Sequence of chain 1.C:
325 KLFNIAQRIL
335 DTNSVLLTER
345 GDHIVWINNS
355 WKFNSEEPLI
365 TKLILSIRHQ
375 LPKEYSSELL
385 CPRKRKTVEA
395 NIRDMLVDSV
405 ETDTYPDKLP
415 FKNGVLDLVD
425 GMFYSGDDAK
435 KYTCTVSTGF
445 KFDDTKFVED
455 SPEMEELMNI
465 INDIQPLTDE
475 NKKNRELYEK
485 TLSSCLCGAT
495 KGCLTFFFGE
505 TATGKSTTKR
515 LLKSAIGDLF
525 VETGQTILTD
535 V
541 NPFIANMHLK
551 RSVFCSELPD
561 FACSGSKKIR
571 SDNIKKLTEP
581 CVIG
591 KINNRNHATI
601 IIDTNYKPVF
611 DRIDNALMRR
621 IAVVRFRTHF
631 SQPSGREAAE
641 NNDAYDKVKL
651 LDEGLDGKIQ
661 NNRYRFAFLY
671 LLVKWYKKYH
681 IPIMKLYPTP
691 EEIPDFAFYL

Sequence of chain 1.D:
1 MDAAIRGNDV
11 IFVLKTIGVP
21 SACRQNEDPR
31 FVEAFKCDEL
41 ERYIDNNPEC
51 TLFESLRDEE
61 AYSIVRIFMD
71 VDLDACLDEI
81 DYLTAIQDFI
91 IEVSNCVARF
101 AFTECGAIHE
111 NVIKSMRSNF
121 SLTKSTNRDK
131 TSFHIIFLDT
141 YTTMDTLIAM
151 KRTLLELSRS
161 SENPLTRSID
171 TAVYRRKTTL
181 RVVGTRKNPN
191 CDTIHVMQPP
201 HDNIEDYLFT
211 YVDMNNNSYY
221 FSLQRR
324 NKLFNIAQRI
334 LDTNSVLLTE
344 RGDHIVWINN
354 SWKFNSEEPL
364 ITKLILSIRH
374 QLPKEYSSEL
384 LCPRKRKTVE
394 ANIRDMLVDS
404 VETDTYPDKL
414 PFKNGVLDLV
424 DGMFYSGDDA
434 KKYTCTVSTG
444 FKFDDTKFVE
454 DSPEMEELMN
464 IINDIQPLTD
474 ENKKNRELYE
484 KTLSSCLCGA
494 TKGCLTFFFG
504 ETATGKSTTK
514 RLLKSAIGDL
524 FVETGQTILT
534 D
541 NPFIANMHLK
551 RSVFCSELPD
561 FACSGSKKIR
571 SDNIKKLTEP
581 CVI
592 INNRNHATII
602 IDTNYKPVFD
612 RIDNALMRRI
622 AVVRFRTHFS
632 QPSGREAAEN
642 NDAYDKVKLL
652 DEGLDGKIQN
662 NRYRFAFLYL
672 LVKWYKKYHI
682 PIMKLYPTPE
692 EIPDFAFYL

Binding-site contacts:
Ligand atom N6 contacts residue ASP467 of chain 1.C at 3.5 Å.
Ligand atom C8 contacts residue THR511 of chain 1.C at 3.4 Å.
Ligand atom O2A contacts residue GLY508 of chain 1.C at 3.2 Å.
Ligand atom O4' contacts residue PHE630 of chain 1.C at 3.3 Å.
Ligand atom N3 contacts residue ASP652 of chain 1.C at 3.4 Å (salt-bridge).
Ligand atom C8 contacts residue PHE630 of chain 1.C at 3.4 Å (hydrophobic).
Ligand atom PB contacts residue THR507 of chain 1.C at 3.3 Å.
Ligand atom O2A contacts residue SER510 of chain 1.C at 3.1 Å (h-bond).
Ligand atom O3G contacts residue ASN605 of chain 1.C at 2.9 Å (h-bond).
Ligand atom PB contacts residue LYS509 of chain 1.C at 3.3 Å.
Ligand atom O1B contacts residue GLU504 of chain 1.C at 3.1 Å (salt-bridge).
Ligand atom O2G contacts residue THR505 of chain 1.C at 2.3 Å (h-bond).
Ligand atom O1B contacts residue GLY508 of chain 1.C at 3.5 Å (h-bond).
Ligand atom C2' contacts residue THR511 of chain 1.C at 3.2 Å.
Ligand atom N7 contacts residue PHE630 of chain 1.C at 3.1 Å.
Ligand atom O2' contacts residue THR511 of chain 1.C at 3.4 Å (h-bond).
Ligand atom C5 contacts residue PHE630 of chain 1.C at 3.4 Å (hydrophobic).
Ligand atom N6 contacts residue PHE630 of chain 1.C at 3.5 Å.
Ligand atom O5' contacts residue GLY508 of chain 1.C at 3.5 Å (h-bond).
Ligand atom O3G contacts residue LYS509 of chain 1.C at 2.8 Å (salt-bridge).
Ligand atom O2B contacts residue SER510 of chain 1.C at 3.2 Å (h-bond).
Ligand atom C5' contacts residue ALA506 of chain 1.C at 3.6 Å (hydrophobic).
Ligand atom O3A contacts residue THR507 of chain 1.C at 3.0 Å (h-bond).
Ligand atom O2A contacts residue THR511 of chain 1.C at 3.2 Å (h-bond).
Ligand atom N3B contacts residue ALA506 of chain 1.C at 3.1 Å (h-bond).
Ligand atom O3G contacts residue THR505 of chain 1.C at 3.2 Å.
Ligand atom PB contacts residue ALA506 of chain 1.C at 3.4 Å.
Ligand atom C4 contacts residue LEU655 of chain 1.C at 3.6 Å (hydrophobic).
Ligand atom C2 contacts residue ASP652 of chain 1.C at 3.5 Å.
Ligand atom O2A contacts residue LYS509 of chain 1.C at 3.5 Å (salt-bridge).
Ligand atom N6 contacts residue ILE464 of chain 1.C at 3.6 Å.
Ligand atom O1B contacts residue ALA506 of chain 1.C at 3.0 Å (h-bond).
Ligand atom O3A contacts residue ALA506 of chain 1.C at 3.2 Å.
Ligand atom O2B contacts residue LYS509 of chain 1.C at 3.1 Å (salt-bridge).
Ligand atom PG contacts residue THR505 of chain 1.C at 3.4 Å.
Ligand atom O3A contacts residue GLY508 of chain 1.C at 3.0 Å (h-bond).
Ligand atom O1B contacts residue LYS509 of chain 1.C at 2.6 Å (salt-bridge).
Ligand atom O1B contacts residue THR505 of chain 1.C at 3.4 Å.
Ligand atom C6 contacts residue PHE630 of chain 1.C at 3.4 Å (hydrophobic).
Ligand atom O1B contacts residue THR507 of chain 1.C at 2.4 Å (h-bond).

This protein binds this small molecule.
Small molecule (SMILES): Nc1ncnc2c1ncn2[C@@H]1O[C@H](CO[P](=O)(O)O[P](=O)(O)NP(=O)(O)O)[C@@H](O)[C@H]1O